Binding-site contacts:
Ligand atom C5 contacts residue ILE91 of chain 1.A at 3.2 Å (hydrophobic).
Ligand atom S1 contacts residue ILE91 of chain 1.A at 3.7 Å.
Ligand atom C1 contacts residue NAD1 of chain 1.I at 4.2 Å.
Ligand atom C4 contacts residue TRP311 of chain 1.A at 3.7 Å (hydrophobic).
Ligand atom C2 contacts residue ARG259 of chain 1.A at 3.7 Å.
Ligand atom O1 contacts residue NAD1 of chain 1.I at 3.8 Å.
Ligand atom C1 contacts residue ARG259 of chain 1.A at 3.8 Å.
Ligand atom O1 contacts residue GLY92 of chain 1.A at 3.4 Å.
Ligand atom S1 contacts residue HIS70 of chain 1.A at 3.8 Å.
Ligand atom O2 contacts residue ARG90 of chain 1.A at 3.7 Å.
Ligand atom O5 contacts residue ARG259 of chain 1.A at 2.8 Å (salt-bridge).
Ligand atom C1 contacts residue SER93 of chain 1.A at 3.3 Å.
Ligand atom O2 contacts residue ARG259 of chain 1.A at 3.0 Å (salt-bridge).
Ligand atom O5 contacts residue NAD1 of chain 1.I at 3.2 Å.
Ligand atom O1 contacts residue GLY94 of chain 1.A at 4.1 Å.
Ligand atom C4 contacts residue GLY92 of chain 1.A at 4.5 Å.
Ligand atom O2 contacts residue GLY92 of chain 1.A at 3.6 Å.
Ligand atom C2 contacts residue HIS308 of chain 1.A at 3.6 Å.
Ligand atom C1 contacts residue GLY92 of chain 1.A at 3.9 Å.
Ligand atom C3 contacts residue TRP311 of chain 1.A at 3.8 Å (hydrophobic).
Ligand atom C5 contacts residue HIS70 of chain 1.A at 3.1 Å.
Ligand atom C5 contacts residue GLY92 of chain 1.A at 4.4 Å.
Ligand atom S1 contacts residue TRP311 of chain 1.A at 4.2 Å.
Ligand atom C1 contacts residue GLY94 of chain 1.A at 3.7 Å.
Ligand atom O1 contacts residue SER93 of chain 1.A at 2.8 Å (h-bond).
Ligand atom C5 contacts residue ARG90 of chain 1.A at 3.4 Å.
Ligand atom O5 contacts residue HIS308 of chain 1.A at 3.0 Å (h-bond).
Ligand atom C3 contacts residue NAD1 of chain 1.I at 3.7 Å.
Ligand atom S1 contacts residue TYR69 of chain 1.A at 4.2 Å.
Ligand atom C1 contacts residue ARG90 of chain 1.A at 4.4 Å.
Ligand atom C3 contacts residue HIS308 of chain 1.A at 3.4 Å.
Ligand atom O2 contacts residue SER93 of chain 1.A at 2.9 Å (h-bond).
Ligand atom C3 contacts residue HIS70 of chain 1.A at 4.1 Å.
Ligand atom O2 contacts residue GLY94 of chain 1.A at 2.6 Å (h-bond).
Ligand atom C2 contacts residue NAD1 of chain 1.I at 3.7 Å.
Ligand atom O2 contacts residue NAD1 of chain 1.I at 4.4 Å.
Ligand atom C5 contacts residue TYR69 of chain 1.A at 3.9 Å (hydrophobic).

Sequence of chain 1.A:
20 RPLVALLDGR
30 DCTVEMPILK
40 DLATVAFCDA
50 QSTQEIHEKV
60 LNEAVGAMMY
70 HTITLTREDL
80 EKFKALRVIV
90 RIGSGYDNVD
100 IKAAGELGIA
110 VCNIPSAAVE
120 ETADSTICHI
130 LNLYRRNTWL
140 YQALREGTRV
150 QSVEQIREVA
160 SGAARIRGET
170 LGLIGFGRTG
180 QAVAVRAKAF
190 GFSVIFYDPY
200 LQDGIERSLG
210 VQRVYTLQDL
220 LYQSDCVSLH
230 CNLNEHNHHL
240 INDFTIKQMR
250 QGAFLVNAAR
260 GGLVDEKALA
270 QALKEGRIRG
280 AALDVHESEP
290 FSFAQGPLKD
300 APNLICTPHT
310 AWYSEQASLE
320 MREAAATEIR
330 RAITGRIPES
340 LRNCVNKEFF

This small molecule binds to this protein.
Small molecule (SMILES): CSCCC(=O)C(=O)O